Sequence of chain 48.A:
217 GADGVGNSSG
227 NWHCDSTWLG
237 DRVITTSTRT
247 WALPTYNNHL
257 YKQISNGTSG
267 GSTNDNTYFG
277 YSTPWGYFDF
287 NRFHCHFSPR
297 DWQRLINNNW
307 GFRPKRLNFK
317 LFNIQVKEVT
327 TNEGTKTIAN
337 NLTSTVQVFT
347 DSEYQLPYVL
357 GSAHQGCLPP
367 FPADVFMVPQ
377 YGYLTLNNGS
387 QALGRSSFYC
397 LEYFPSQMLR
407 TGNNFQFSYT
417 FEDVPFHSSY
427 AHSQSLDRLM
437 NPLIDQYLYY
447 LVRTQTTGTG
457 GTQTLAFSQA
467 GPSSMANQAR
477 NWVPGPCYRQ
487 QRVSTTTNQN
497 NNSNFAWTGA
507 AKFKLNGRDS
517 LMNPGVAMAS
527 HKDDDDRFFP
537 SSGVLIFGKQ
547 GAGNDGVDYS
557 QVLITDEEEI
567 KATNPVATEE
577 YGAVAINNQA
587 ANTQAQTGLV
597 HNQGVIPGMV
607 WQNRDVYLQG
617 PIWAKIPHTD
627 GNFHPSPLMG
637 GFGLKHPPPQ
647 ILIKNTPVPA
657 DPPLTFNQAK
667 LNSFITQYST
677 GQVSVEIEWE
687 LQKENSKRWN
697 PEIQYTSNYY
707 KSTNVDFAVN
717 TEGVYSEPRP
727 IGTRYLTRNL

Sequence of chain 36.A:
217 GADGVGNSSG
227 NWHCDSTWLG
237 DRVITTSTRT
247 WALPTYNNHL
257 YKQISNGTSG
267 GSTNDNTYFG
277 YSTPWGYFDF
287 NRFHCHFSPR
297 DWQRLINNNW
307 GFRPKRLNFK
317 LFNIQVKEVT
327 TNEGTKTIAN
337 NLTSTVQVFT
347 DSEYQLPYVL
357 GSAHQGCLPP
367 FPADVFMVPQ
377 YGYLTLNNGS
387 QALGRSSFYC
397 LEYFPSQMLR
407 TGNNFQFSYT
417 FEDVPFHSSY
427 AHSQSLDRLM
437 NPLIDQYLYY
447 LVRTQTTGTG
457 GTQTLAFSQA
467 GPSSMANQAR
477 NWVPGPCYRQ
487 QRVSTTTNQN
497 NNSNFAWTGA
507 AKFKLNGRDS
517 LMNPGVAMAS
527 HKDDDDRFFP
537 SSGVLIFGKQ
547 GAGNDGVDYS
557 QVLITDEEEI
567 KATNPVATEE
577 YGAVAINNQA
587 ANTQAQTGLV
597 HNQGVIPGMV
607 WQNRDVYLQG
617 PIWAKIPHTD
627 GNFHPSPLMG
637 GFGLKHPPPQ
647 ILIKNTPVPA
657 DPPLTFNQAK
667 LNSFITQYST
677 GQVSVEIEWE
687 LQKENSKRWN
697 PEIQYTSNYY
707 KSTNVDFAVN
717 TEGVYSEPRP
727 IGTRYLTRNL

Binding-site contacts:
Ligand atom C2 contacts residue PRO421 of chain 48.A at 4.5 Å (hydrophobic).
Ligand atom C5 contacts residue PRO421 of chain 48.A at 4.1 Å (hydrophobic).
Ligand atom N1 contacts residue PRO631 of chain 48.A at 3.5 Å (h-bond).
Ligand atom C1' contacts residue HIS630 of chain 48.A at 4.0 Å.
Ligand atom N1 contacts residue PHE638 of chain 48.A at 4.3 Å.
Ligand atom C6 contacts residue PRO421 of chain 48.A at 4.1 Å (hydrophobic).
Ligand atom O2P contacts residue ASP626 of chain 36.A at 4.2 Å.
Ligand atom C5 contacts residue PRO631 of chain 48.A at 4.2 Å (hydrophobic).
Ligand atom C2' contacts residue HIS630 of chain 48.A at 3.2 Å.
Ligand atom C2 contacts residue GLY639 of chain 48.A at 3.1 Å.
Ligand atom C2 contacts residue VAL420 of chain 48.A at 4.3 Å (hydrophobic).
Ligand atom N7 contacts residue HIS630 of chain 48.A at 4.1 Å.
Ligand atom C6 contacts residue VAL420 of chain 48.A at 4.0 Å (hydrophobic).
Ligand atom C4 contacts residue PRO631 of chain 48.A at 4.0 Å (hydrophobic).
Ligand atom C4 contacts residue PRO421 of chain 48.A at 4.3 Å (hydrophobic).
Ligand atom N6 contacts residue GLY639 of chain 48.A at 3.6 Å (h-bond).
Ligand atom C6 contacts residue SER632 of chain 48.A at 3.9 Å.
Ligand atom C2 contacts residue PRO631 of chain 48.A at 3.3 Å (hydrophobic).
Ligand atom N6 contacts residue GLY637 of chain 48.A at 3.7 Å.
Ligand atom N1 contacts residue VAL420 of chain 48.A at 3.7 Å.
Ligand atom N3 contacts residue GLY639 of chain 48.A at 4.3 Å.
Ligand atom N7 contacts residue ASN609 of chain 48.A at 3.8 Å.
Ligand atom N7 contacts residue PRO421 of chain 48.A at 4.2 Å.
Ligand atom C1' contacts residue PRO631 of chain 48.A at 4.3 Å (hydrophobic).
Ligand atom C8 contacts residue HIS630 of chain 48.A at 3.3 Å.
Ligand atom N7 contacts residue SER632 of chain 48.A at 4.1 Å.
Ligand atom N6 contacts residue SER632 of chain 48.A at 3.3 Å (h-bond).
Ligand atom N9 contacts residue HIS630 of chain 48.A at 4.2 Å.
Ligand atom N3 contacts residue PRO631 of chain 48.A at 3.6 Å.
Ligand atom N9 contacts residue PRO421 of chain 48.A at 4.4 Å.
Ligand atom N6 contacts residue PHE638 of chain 48.A at 3.9 Å.
Ligand atom C8 contacts residue PRO421 of chain 48.A at 4.3 Å (hydrophobic).
Ligand atom C3' contacts residue HIS630 of chain 48.A at 4.4 Å.
Ligand atom N6 contacts residue VAL420 of chain 48.A at 4.0 Å.
Ligand atom O1P contacts residue LYS641 of chain 36.A at 4.0 Å.
Ligand atom C6 contacts residue GLY639 of chain 48.A at 3.8 Å.
Ligand atom C6 contacts residue PRO631 of chain 48.A at 3.9 Å (hydrophobic).
Ligand atom C5 contacts residue SER632 of chain 48.A at 4.1 Å.
Ligand atom N1 contacts residue GLY639 of chain 48.A at 3.1 Å (h-bond).
Ligand atom N1 contacts residue PRO421 of chain 48.A at 4.3 Å.

The protein below binds the small molecule below.
Small molecule (SMILES): Nc1ncnc2c1ncn2[C@H]1C[C@H](O)[C@@H](COP(=O)(O)O)O1